Sequence of chain 1.A:
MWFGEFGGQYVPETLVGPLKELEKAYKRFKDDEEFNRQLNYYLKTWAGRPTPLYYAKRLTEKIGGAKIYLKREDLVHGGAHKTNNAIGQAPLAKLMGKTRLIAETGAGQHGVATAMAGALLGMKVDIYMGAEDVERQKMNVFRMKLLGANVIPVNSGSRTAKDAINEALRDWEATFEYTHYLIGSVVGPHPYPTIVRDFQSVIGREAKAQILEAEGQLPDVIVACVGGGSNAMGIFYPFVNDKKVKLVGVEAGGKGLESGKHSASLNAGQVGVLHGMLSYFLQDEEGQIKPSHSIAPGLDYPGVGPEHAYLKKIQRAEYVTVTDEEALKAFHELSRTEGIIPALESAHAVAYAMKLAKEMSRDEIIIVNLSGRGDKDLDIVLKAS

Binding-site contacts:
Ligand atom OAD contacts residue LYS82 of chain 1.A at 3.2 Å (salt-bridge).
Ligand atom OAE contacts residue SER230 of chain 1.A at 3.4 Å (h-bond).
Ligand atom O contacts residue THR105 of chain 1.A at 2.5 Å (h-bond).
Ligand atom CAL contacts residue GLY298 of chain 1.A at 3.4 Å.
Ligand atom OG contacts residue ALA107 of chain 1.A at 2.9 Å (h-bond).
Ligand atom O contacts residue ALA107 of chain 1.A at 3.6 Å.
Ligand atom OAU contacts residue GLN109 of chain 1.A at 3.7 Å.
Ligand atom OG contacts residue GLY298 of chain 1.A at 3.6 Å.
Ligand atom OAD contacts residue SER230 of chain 1.A at 2.7 Å (h-bond).
Ligand atom OAC contacts residue LYS82 of chain 1.A at 3.3 Å (salt-bridge).
Ligand atom OXT contacts residue THR105 of chain 1.A at 3.5 Å (h-bond).
Ligand atom OAQ contacts residue HIS81 of chain 1.A at 2.9 Å (h-bond).
Ligand atom CAO contacts residue SER371 of chain 1.A at 3.5 Å.
Ligand atom PAP contacts residue SER230 of chain 1.A at 3.4 Å.
Ligand atom OXT contacts residue GLY108 of chain 1.A at 3.5 Å (h-bond).
Ligand atom OAD contacts residue SER185 of chain 1.A at 2.6 Å (h-bond).
Ligand atom O contacts residue HIS110 of chain 1.A at 3.7 Å.
Ligand atom CAO contacts residue CYS225 of chain 1.A at 3.8 Å (hydrophobic).
Ligand atom OAQ contacts residue SER230 of chain 1.A at 3.1 Å (h-bond).
Ligand atom OAE contacts residue GLY228 of chain 1.A at 3.4 Å (h-bond).
Ligand atom OAD contacts residue GLY229 of chain 1.A at 3.4 Å (h-bond).
Ligand atom CAL contacts residue LYS82 of chain 1.A at 3.3 Å.
Ligand atom NAR contacts residue GLU345 of chain 1.A at 3.3 Å.
Ligand atom CAO contacts residue GLU345 of chain 1.A at 3.5 Å.
Ligand atom O contacts residue GLY106 of chain 1.A at 2.8 Å (h-bond).
Ligand atom C contacts residue THR105 of chain 1.A at 3.4 Å.
Ligand atom OXT contacts residue HIS110 of chain 1.A at 3.0 Å (h-bond).
Ligand atom C contacts residue ALA107 of chain 1.A at 3.7 Å (hydrophobic).
Ligand atom OXT contacts residue ALA107 of chain 1.A at 3.6 Å.
Ligand atom CAB contacts residue GLY298 of chain 1.A at 3.4 Å.
Ligand atom OAE contacts residue GLY227 of chain 1.A at 2.9 Å (h-bond).
Ligand atom OXT contacts residue GLN109 of chain 1.A at 3.0 Å (h-bond).
Ligand atom OG contacts residue GLY106 of chain 1.A at 3.2 Å.
Ligand atom N contacts residue LYS82 of chain 1.A at 3.2 Å.
Ligand atom CA contacts residue LYS82 of chain 1.A at 3.5 Å.
Ligand atom PAP contacts residue GLY229 of chain 1.A at 3.6 Å.
Ligand atom NAR contacts residue SER371 of chain 1.A at 2.8 Å (h-bond).
Ligand atom OAE contacts residue GLY229 of chain 1.A at 2.7 Å (h-bond).
Ligand atom OAQ contacts residue ASN231 of chain 1.A at 2.9 Å (h-bond).
Ligand atom C contacts residue HIS110 of chain 1.A at 3.6 Å.

The protein below binds the small molecule below.
Small molecule (SMILES): Cc1ncc(COP(=O)(O)O)c(/C=N/[C@H](C(=O)O)[C@@H](O)C(C)C)c1O